Sequence of chain 1.A:
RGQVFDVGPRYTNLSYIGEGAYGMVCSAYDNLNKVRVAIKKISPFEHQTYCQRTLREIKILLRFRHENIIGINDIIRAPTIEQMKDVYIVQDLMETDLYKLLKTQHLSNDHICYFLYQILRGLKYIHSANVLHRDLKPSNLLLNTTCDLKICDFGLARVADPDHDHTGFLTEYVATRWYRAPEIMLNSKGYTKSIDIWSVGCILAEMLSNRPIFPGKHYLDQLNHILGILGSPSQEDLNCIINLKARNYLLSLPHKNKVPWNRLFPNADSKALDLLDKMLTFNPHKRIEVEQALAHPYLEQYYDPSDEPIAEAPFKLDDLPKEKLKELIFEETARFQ

The protein below binds the small molecule below.
Small molecule (SMILES): CC(=O)c1ccc(N2CCN(C(=O)CN3CC[C@@H](C(=O)Nc4ccc(O)c(Cl)c4)C3)CC2)cc1

Binding-site contacts:
Ligand atom O2 contacts residue CYS171 of chain 1.A at 3.8 Å.
Ligand atom O3 contacts residue ALA57 of chain 1.A at 3.5 Å.
Ligand atom O2 contacts residue GLN110 of chain 1.A at 3.4 Å (h-bond).
Ligand atom C13 contacts residue ASP172 of chain 1.A at 3.4 Å.
Ligand atom C12 contacts residue GLU76 of chain 1.A at 3.5 Å.
Ligand atom C9 contacts residue GLY174 of chain 1.A at 3.7 Å.
Ligand atom C11 contacts residue THR73 of chain 1.A at 3.7 Å.
Ligand atom C12 contacts residue LYS59 of chain 1.A at 3.6 Å.
Ligand atom C21 contacts residue ASP111 of chain 1.A at 3.5 Å.
Ligand atom O1 contacts residue LYS59 of chain 1.A at 2.9 Å (salt-bridge).
Ligand atom C20 contacts residue LEU161 of chain 1.A at 3.7 Å (hydrophobic).
Ligand atom C2 contacts residue ALA40 of chain 1.A at 3.6 Å (hydrophobic).
Ligand atom C9 contacts residue ASP172 of chain 1.A at 3.5 Å.
Ligand atom C10 contacts residue GLU76 of chain 1.A at 3.7 Å.
Ligand atom O3 contacts residue ASP111 of chain 1.A at 2.7 Å (salt-bridge).
Ligand atom C1 contacts residue ALA40 of chain 1.A at 3.2 Å (hydrophobic).
Ligand atom C17 contacts residue ASP172 of chain 1.A at 3.6 Å.
Ligand atom O1 contacts residue ILE61 of chain 1.A at 3.7 Å.
Ligand atom C10 contacts residue ILE61 of chain 1.A at 3.7 Å (hydrophobic).
Ligand atom N2 contacts residue LYS59 of chain 1.A at 3.2 Å (salt-bridge).
Ligand atom C20 contacts residue GLN110 of chain 1.A at 3.3 Å.
Ligand atom C1 contacts residue TYR69 of chain 1.A at 3.4 Å (hydrophobic).
Ligand atom O2 contacts residue LYS59 of chain 1.A at 3.2 Å (salt-bridge).
Ligand atom O3 contacts residue LEU112 of chain 1.A at 3.3 Å.
Ligand atom C13 contacts residue GLU76 of chain 1.A at 3.7 Å.
Ligand atom CL contacts residue MET113 of chain 1.A at 3.5 Å.
Ligand atom C6 contacts residue THR73 of chain 1.A at 3.8 Å.
Ligand atom C contacts residue TYR69 of chain 1.A at 3.4 Å (hydrophobic).
Ligand atom O contacts residue ALA40 of chain 1.A at 3.5 Å (h-bond).
Ligand atom C14 contacts residue TYR41 of chain 1.A at 3.4 Å (hydrophobic).
Ligand atom C22 contacts residue ALA57 of chain 1.A at 3.6 Å (hydrophobic).
Ligand atom O contacts residue TYR69 of chain 1.A at 3.1 Å.
Ligand atom C22 contacts residue ASP111 of chain 1.A at 3.5 Å.
Ligand atom O3 contacts residue MET113 of chain 1.A at 2.8 Å (h-bond).
Ligand atom C21 contacts residue LEU161 of chain 1.A at 3.7 Å (hydrophobic).
Ligand atom N contacts residue ARG72 of chain 1.A at 3.8 Å.
Ligand atom C7 contacts residue TYR69 of chain 1.A at 3.7 Å (hydrophobic).
Ligand atom O1 contacts residue GLU76 of chain 1.A at 3.6 Å.
Ligand atom N1 contacts residue GLU76 of chain 1.A at 3.7 Å.
Ligand atom C contacts residue ALA40 of chain 1.A at 3.3 Å (hydrophobic).